The protein below binds the small molecule below.
Small molecule (SMILES): CC(=O)N[C@H]1[C@H](O[C@H]2[C@H](O)[C@@H](NC(C)=O)CO[C@@H]2CO)O[C@H](CO)[C@@H](O[C@@H]2O[C@H](CO[C@H]3O[C@H](CO)[C@@H](O)[C@H](O)[C@@H]3O)[C@@H](O)[C@H](O[C@H]3O[C@H](CO)[C@@H](O)[C@H](O)[C@@H]3O[C@H]3O[C@H](CO)[C@@H](O)[C@H](O)[C@@H]3O[C@H]3O[C@H](CO)[C@@H](O)[C@H](O)[C@@H]3O)[C@@H]2O)[C@@H]1O

Sequence of chain 3.A:
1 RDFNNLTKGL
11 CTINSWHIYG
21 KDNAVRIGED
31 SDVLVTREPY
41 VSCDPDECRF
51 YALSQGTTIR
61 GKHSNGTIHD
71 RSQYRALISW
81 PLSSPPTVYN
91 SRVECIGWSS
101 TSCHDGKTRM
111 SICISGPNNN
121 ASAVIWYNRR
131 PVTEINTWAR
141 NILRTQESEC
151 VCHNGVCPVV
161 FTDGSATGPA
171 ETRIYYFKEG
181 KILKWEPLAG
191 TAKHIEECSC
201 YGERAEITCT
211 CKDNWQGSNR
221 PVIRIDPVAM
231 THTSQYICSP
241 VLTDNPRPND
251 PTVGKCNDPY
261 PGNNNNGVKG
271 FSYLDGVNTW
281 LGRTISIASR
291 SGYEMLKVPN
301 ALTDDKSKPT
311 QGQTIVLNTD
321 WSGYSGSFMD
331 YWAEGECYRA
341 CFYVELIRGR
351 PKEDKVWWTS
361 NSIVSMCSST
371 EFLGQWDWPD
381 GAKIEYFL

Sequence of chain 4.A:
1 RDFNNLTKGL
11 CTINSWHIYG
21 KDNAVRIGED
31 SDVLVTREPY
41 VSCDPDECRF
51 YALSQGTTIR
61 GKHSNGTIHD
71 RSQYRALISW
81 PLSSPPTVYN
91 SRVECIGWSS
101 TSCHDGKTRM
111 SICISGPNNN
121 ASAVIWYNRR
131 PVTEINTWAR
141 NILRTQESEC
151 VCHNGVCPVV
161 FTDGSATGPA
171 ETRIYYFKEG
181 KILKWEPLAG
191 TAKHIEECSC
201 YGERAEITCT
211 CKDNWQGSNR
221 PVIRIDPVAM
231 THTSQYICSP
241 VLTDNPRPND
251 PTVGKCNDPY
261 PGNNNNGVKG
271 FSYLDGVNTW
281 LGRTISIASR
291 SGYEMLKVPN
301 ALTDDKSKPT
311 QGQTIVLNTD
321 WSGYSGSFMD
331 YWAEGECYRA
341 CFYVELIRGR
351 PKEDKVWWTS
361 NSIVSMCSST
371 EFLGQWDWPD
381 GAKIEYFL

Binding-site contacts:
Ligand atom O6 contacts residue ILE285 of chain 3.A at 2.8 Å (h-bond).
Ligand atom O6 contacts residue LYS308 of chain 3.A at 2.8 Å (salt-bridge).
Ligand atom C6 contacts residue ARG283 of chain 3.A at 3.6 Å.
Ligand atom O5 contacts residue GLN375 of chain 3.A at 3.4 Å (h-bond).
Ligand atom C6 contacts residue LYS308 of chain 3.A at 3.6 Å.
Ligand atom O3 contacts residue GLN311 of chain 3.A at 3.2 Å.
Ligand atom O6 contacts residue THR310 of chain 3.A at 3.6 Å (h-bond).
Ligand atom O5 contacts residue GLY374 of chain 3.A at 3.2 Å.
Ligand atom O3 contacts residue GLY312 of chain 3.A at 2.9 Å (h-bond).
Ligand atom C3 contacts residue GLY312 of chain 3.A at 3.1 Å.
Ligand atom O2 contacts residue ASN249 of chain 3.A at 3.2 Å (h-bond).
Ligand atom O5 contacts residue ARG283 of chain 3.A at 3.1 Å (salt-bridge).
Ligand atom C6 contacts residue ASP250 of chain 3.A at 3.5 Å.
Ligand atom N2 contacts residue ASN120 of chain 4.A at 2.9 Å (h-bond).
Ligand atom O3 contacts residue ASN249 of chain 3.A at 2.7 Å (h-bond).
Ligand atom C6 contacts residue LEU373 of chain 3.A at 3.3 Å (hydrophobic).
Ligand atom C4 contacts residue GLU294 of chain 3.A at 3.6 Å.
Ligand atom C2 contacts residue ASN120 of chain 4.A at 2.5 Å.
Ligand atom O2 contacts residue GLY312 of chain 3.A at 3.2 Å.
Ligand atom O4 contacts residue ARG247 of chain 3.A at 3.1 Å (salt-bridge).
Ligand atom O3 contacts residue GLU294 of chain 3.A at 2.7 Å (salt-bridge).
Ligand atom O3 contacts residue ASP250 of chain 3.A at 2.9 Å (salt-bridge).
Ligand atom C8 contacts residue ASN119 of chain 4.A at 3.3 Å.
Ligand atom O5 contacts residue GLY312 of chain 3.A at 3.6 Å (h-bond).
Ligand atom C3 contacts residue GLU294 of chain 3.A at 3.4 Å.
Ligand atom C6 contacts residue THR310 of chain 3.A at 3.6 Å.
Ligand atom C7 contacts residue ASN120 of chain 4.A at 3.6 Å.
Ligand atom O5 contacts residue ASN120 of chain 4.A at 2.4 Å (h-bond).
Ligand atom C6 contacts residue GLN311 of chain 3.A at 3.6 Å.
Ligand atom O6 contacts residue ASP250 of chain 3.A at 2.6 Å (salt-bridge).
Ligand atom C1 contacts residue ASN120 of chain 4.A at 1.4 Å.
Ligand atom O5 contacts residue ASP250 of chain 3.A at 3.5 Å (salt-bridge).
Ligand atom C6 contacts residue ILE285 of chain 3.A at 3.6 Å (hydrophobic).
Ligand atom O3 contacts residue ARG283 of chain 3.A at 3.0 Å (salt-bridge).
Ligand atom O6 contacts residue GLN375 of chain 3.A at 3.4 Å.
Ligand atom O4 contacts residue ILE287 of chain 3.A at 3.2 Å.
Ligand atom O2 contacts residue LEU296 of chain 3.A at 3.4 Å.
Ligand atom C5 contacts residue ARG283 of chain 3.A at 3.4 Å.
Ligand atom C6 contacts residue PRO309 of chain 3.A at 3.6 Å (hydrophobic).
Ligand atom O4 contacts residue GLU294 of chain 3.A at 2.9 Å (salt-bridge).